Sequence of chain 1.A:
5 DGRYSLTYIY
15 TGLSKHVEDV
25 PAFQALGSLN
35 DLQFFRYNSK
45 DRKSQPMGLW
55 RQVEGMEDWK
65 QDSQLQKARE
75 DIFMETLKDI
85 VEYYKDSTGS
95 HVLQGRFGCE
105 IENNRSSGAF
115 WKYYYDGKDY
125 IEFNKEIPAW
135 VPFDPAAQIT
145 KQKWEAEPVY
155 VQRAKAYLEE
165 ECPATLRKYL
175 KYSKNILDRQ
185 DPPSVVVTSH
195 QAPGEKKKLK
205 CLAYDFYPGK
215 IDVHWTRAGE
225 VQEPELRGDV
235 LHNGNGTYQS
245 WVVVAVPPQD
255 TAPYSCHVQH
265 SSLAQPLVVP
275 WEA

This small molecule binds to this protein.
Small molecule (SMILES): CC(=O)N[C@@H]1[C@@H](O)[C@H](O)[C@@H](CO)O[C@H]1O

Binding-site contacts:
Ligand atom C2 contacts residue ASN108 of chain 1.A at 2.5 Å.
Ligand atom C1 contacts residue ARG171 of chain 1.A at 4.0 Å.
Ligand atom N2 contacts residue ASN108 of chain 1.A at 3.0 Å (h-bond).
Ligand atom N2 contacts residue ARG171 of chain 1.A at 3.6 Å (salt-bridge).
Ligand atom C3 contacts residue ASN108 of chain 1.A at 3.8 Å.
Ligand atom C7 contacts residue ARG171 of chain 1.A at 4.4 Å.
Ligand atom C2 contacts residue ARG171 of chain 1.A at 4.0 Å.
Ligand atom C5 contacts residue ASN108 of chain 1.A at 3.6 Å.
Ligand atom C4 contacts residue ASN108 of chain 1.A at 4.2 Å.
Ligand atom C8 contacts residue ASN108 of chain 1.A at 3.4 Å.
Ligand atom C7 contacts residue ASN108 of chain 1.A at 3.9 Å.
Ligand atom O5 contacts residue ASN108 of chain 1.A at 2.4 Å (h-bond).
Ligand atom C1 contacts residue ASN108 of chain 1.A at 1.4 Å.